Binding-site contacts:
Ligand atom N4 contacts residue ILE172 of chain 26.A at 3.7 Å.
Ligand atom N2 contacts residue PRO171 of chain 26.A at 2.9 Å (h-bond).
Ligand atom O6 contacts residue DC1 of chain 27.C at 2.9 Å (h-bond).
Ligand atom N4 contacts residue LYS186 of chain 44.A at 3.9 Å.
Ligand atom N2 contacts residue DC1 of chain 27.C at 2.8 Å (h-bond).
Ligand atom O2 contacts residue ARG184 of chain 44.A at 3.7 Å.
Ligand atom C2 contacts residue PRO171 of chain 26.A at 3.6 Å (hydrophobic).
Ligand atom N3 contacts residue ILE172 of chain 26.A at 3.5 Å.
Ligand atom C2 contacts residue ARG170 of chain 26.A at 3.9 Å.
Ligand atom O2 contacts residue LYS185 of chain 44.A at 3.7 Å.
Ligand atom C4 contacts residue ILE172 of chain 26.A at 3.5 Å (hydrophobic).
Ligand atom N2 contacts residue ILE172 of chain 26.A at 3.6 Å.
Ligand atom C4 contacts residue LYS186 of chain 44.A at 3.6 Å.
Ligand atom C4' contacts residue ARG251 of chain 44.A at 3.8 Å.
Ligand atom N1 contacts residue ARG170 of chain 26.A at 2.5 Å (salt-bridge).
Ligand atom O6 contacts residue ARG170 of chain 26.A at 0.9 Å (salt-bridge).
Ligand atom N1 contacts residue PRO171 of chain 26.A at 3.8 Å.
Ligand atom O4' contacts residue ASP535 of chain 44.A at 3.7 Å.
Ligand atom C5' contacts residue ARG184 of chain 44.A at 3.4 Å.
Ligand atom N4 contacts residue LYS379 of chain 27.A at 3.0 Å (salt-bridge).
Ligand atom P contacts residue ARG184 of chain 44.A at 2.8 Å.
Ligand atom OP1 contacts residue ARG251 of chain 44.A at 3.4 Å (salt-bridge).
Ligand atom N4 contacts residue LEU169 of chain 26.A at 3.9 Å.
Ligand atom C6 contacts residue LYS186 of chain 44.A at 3.7 Å.
Ligand atom C5 contacts residue ARG170 of chain 26.A at 3.1 Å.
Ligand atom C5 contacts residue LYS186 of chain 44.A at 3.6 Å.
Ligand atom O3' contacts residue ARG184 of chain 44.A at 3.1 Å (salt-bridge).
Ligand atom O5' contacts residue ARG184 of chain 44.A at 2.3 Å (salt-bridge).
Ligand atom C2 contacts residue DC1 of chain 27.C at 3.5 Å.
Ligand atom C4 contacts residue LYS379 of chain 27.A at 3.9 Å.
Ligand atom C6 contacts residue ARG170 of chain 26.A at 1.9 Å.
Ligand atom N4 contacts residue ASN380 of chain 27.A at 3.1 Å (h-bond).
Ligand atom N3 contacts residue LYS186 of chain 44.A at 3.5 Å.
Ligand atom C4' contacts residue ARG184 of chain 44.A at 3.4 Å.
Ligand atom C5' contacts residue ARG251 of chain 44.A at 3.8 Å.
Ligand atom C6 contacts residue DC1 of chain 27.C at 3.5 Å.
Ligand atom N7 contacts residue ARG170 of chain 26.A at 3.8 Å.
Ligand atom OP1 contacts residue ARG184 of chain 44.A at 2.5 Å (salt-bridge).
Ligand atom C2 contacts residue ILE172 of chain 26.A at 3.8 Å (hydrophobic).
Ligand atom N1 contacts residue DC1 of chain 27.C at 2.9 Å (h-bond).

Sequence of chain 27.A:
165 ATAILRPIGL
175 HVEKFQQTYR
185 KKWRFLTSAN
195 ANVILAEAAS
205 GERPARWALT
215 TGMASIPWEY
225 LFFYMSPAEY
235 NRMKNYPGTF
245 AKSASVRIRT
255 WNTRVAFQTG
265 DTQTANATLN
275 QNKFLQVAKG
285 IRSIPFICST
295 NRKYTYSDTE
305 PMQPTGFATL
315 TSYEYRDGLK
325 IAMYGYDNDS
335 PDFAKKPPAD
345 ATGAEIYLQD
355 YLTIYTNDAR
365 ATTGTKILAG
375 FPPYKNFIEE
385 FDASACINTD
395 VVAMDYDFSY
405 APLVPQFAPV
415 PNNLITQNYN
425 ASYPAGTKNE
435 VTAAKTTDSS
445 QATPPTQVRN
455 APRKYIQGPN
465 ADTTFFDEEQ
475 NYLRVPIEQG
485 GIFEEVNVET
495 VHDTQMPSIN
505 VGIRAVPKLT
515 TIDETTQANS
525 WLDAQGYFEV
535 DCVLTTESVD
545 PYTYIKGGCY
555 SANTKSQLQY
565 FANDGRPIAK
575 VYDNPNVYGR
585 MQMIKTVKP

Sequence of chain 26.A:
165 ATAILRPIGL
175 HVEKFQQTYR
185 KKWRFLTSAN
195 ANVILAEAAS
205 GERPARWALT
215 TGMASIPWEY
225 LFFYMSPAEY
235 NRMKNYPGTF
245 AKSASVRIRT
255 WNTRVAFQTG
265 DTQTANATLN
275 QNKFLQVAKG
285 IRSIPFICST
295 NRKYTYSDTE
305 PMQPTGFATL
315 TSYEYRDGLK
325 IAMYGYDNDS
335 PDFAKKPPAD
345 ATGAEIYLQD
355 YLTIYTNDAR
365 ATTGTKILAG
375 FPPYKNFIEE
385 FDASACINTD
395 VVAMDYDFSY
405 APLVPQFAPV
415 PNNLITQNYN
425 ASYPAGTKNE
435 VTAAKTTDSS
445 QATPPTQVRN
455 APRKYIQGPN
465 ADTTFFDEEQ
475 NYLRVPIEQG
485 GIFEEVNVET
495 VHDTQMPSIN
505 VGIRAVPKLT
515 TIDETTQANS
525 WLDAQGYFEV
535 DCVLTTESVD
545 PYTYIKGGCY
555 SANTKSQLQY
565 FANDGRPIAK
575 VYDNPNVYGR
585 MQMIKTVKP

A small-molecule ligand and the protein it binds are described below.
Small molecule (SMILES): N=c1ccn([C@H]2C[C@H](O[P](=O)(O)OC[C@H]3O[C@@H](n4cnc5c(=O)nc(N)[nH]c54)C[C@@H]3O)[C@@H](COP(=O)=O)O2)c(=O)[nH]1

Sequence of chain 44.A:
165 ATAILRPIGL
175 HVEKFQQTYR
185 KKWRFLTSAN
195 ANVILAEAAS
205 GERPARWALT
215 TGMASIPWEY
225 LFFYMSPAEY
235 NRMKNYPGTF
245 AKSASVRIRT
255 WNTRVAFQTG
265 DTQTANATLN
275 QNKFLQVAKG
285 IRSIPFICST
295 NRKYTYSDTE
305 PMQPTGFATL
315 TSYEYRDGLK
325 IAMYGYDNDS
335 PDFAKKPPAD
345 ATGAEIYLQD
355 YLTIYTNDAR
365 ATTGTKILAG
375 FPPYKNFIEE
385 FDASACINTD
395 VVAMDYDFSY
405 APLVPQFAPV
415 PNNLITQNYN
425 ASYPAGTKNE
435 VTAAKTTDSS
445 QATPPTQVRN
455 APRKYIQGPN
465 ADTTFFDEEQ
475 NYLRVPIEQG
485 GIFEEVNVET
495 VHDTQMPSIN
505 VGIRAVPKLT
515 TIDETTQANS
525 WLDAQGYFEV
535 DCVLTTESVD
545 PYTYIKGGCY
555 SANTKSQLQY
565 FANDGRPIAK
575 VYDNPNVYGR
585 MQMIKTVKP